This small molecule binds to this protein.
Small molecule (SMILES): CC(=O)N[C@H]1[C@H](O[C@H]2[C@H](O)[C@@H](NC(C)=O)CO[C@@H]2CO)O[C@H](CO)[C@@H](O[C@@H]2O[C@H](CO)[C@@H](O)[C@H](O)[C@@H]2O)[C@@H]1O

Sequence of chain 1.A:
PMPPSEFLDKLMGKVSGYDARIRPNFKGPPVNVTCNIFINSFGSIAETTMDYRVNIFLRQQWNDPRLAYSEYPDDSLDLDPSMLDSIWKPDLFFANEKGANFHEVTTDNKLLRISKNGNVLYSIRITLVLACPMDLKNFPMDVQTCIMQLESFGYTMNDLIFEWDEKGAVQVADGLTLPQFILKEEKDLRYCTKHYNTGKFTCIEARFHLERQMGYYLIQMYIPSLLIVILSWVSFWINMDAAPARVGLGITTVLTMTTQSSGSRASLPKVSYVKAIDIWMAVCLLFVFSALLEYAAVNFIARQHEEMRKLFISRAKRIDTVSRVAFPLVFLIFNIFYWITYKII

Binding-site contacts:
Ligand atom C5 contacts residue ASN62 of chain 1.A at 3.7 Å.
Ligand atom C7 contacts residue ASN62 of chain 1.A at 3.5 Å.
Ligand atom C3 contacts residue ASN62 of chain 1.A at 3.8 Å.
Ligand atom C1 contacts residue ASN62 of chain 1.A at 1.4 Å.
Ligand atom C4 contacts residue ASN62 of chain 1.A at 4.3 Å.
Ligand atom O7 contacts residue PRO59 of chain 1.A at 3.3 Å.
Ligand atom C7 contacts residue PRO59 of chain 1.A at 4.2 Å (hydrophobic).
Ligand atom O7 contacts residue ASN55 of chain 1.A at 4.4 Å.
Ligand atom C7 contacts residue PRO60 of chain 1.A at 3.8 Å (hydrophobic).
Ligand atom C1 contacts residue PRO60 of chain 1.A at 3.9 Å (hydrophobic).
Ligand atom C8 contacts residue ASN55 of chain 1.A at 3.6 Å.
Ligand atom O7 contacts residue PRO60 of chain 1.A at 2.9 Å (h-bond).
Ligand atom O5 contacts residue ASN62 of chain 1.A at 2.4 Å (h-bond).
Ligand atom O7 contacts residue ASN62 of chain 1.A at 3.7 Å.
Ligand atom C2 contacts residue ASN62 of chain 1.A at 2.5 Å.
Ligand atom C3 contacts residue PRO59 of chain 1.A at 4.5 Å (hydrophobic).
Ligand atom N2 contacts residue ASN62 of chain 1.A at 2.9 Å (h-bond).